This small molecule binds to this protein.
Small molecule (SMILES): CCOc1noc2cc(OCCC3CCN(c4ccc(C)nn4)CC3)ccc12

Binding-site contacts:
Ligand atom N07 contacts residue LEU101 of chain 4.A at 3.7 Å.
Ligand atom C19 contacts residue TYR145 of chain 4.A at 3.2 Å (hydrophobic).
Ligand atom O16 contacts residue ILE99 of chain 4.A at 3.6 Å.
Ligand atom C28 contacts residue TYR143 of chain 4.A at 3.4 Å (hydrophobic).
Ligand atom C28 contacts residue TYR145 of chain 4.A at 3.3 Å (hydrophobic).
Ligand atom C18 contacts residue TYR145 of chain 4.A at 3.8 Å (hydrophobic).
Ligand atom C15 contacts residue LEU182 of chain 4.A at 3.7 Å (hydrophobic).
Ligand atom C03 contacts residue ASN211 of chain 4.A at 3.1 Å.
Ligand atom C19 contacts residue LEU182 of chain 4.A at 3.6 Å (hydrophobic).
Ligand atom C17 contacts residue ILE99 of chain 4.A at 3.8 Å (hydrophobic).
Ligand atom C28 contacts residue MET144 of chain 4.A at 3.8 Å (hydrophobic).
Ligand atom C15 contacts residue ILE123 of chain 4.A at 3.6 Å (hydrophobic).
Ligand atom O26 contacts residue PHE180 of chain 4.A at 3.7 Å.
Ligand atom C18 contacts residue LEU182 of chain 4.A at 3.2 Å (hydrophobic).
Ligand atom N24 contacts residue LEU216 of chain 4.A at 3.5 Å.
Ligand atom C17 contacts residue LEU182 of chain 4.A at 3.7 Å (hydrophobic).
Ligand atom C21 contacts residue ILE123 of chain 4.A at 3.8 Å (hydrophobic).
Ligand atom C04 contacts residue MET213 of chain 4.A at 3.9 Å (hydrophobic).
Ligand atom C12 contacts residue ILE99 of chain 4.A at 3.7 Å (hydrophobic).
Ligand atom C13 contacts residue MET213 of chain 4.A at 3.4 Å (hydrophobic).
Ligand atom C18 contacts residue ILE99 of chain 4.A at 3.8 Å (hydrophobic).
Ligand atom C25 contacts residue PHE180 of chain 4.A at 3.5 Å (hydrophobic).
Ligand atom O26 contacts residue TYR145 of chain 4.A at 3.2 Å.
Ligand atom C22 contacts residue ILE123 of chain 4.A at 3.6 Å (hydrophobic).
Ligand atom C04 contacts residue ASN211 of chain 4.A at 3.4 Å.
Ligand atom N24 contacts residue PHE180 of chain 4.A at 3.6 Å.
Ligand atom C14 contacts residue SER121 of chain 4.A at 3.5 Å.
Ligand atom C09 contacts residue LEU101 of chain 4.A at 3.8 Å (hydrophobic).
Ligand atom C27 contacts residue PHE180 of chain 4.A at 3.2 Å (hydrophobic).
Ligand atom C05 contacts residue LEU101 of chain 4.A at 3.9 Å (hydrophobic).
Ligand atom C01 contacts residue THR207 of chain 4.A at 2.9 Å.
Ligand atom C28 contacts residue ALA167 of chain 4.A at 3.1 Å (hydrophobic).
Ligand atom O23 contacts residue LEU216 of chain 4.A at 3.7 Å.
Ligand atom N08 contacts residue LEU101 of chain 4.A at 3.8 Å.
Ligand atom C22 contacts residue ILE99 of chain 4.A at 3.9 Å (hydrophobic).
Ligand atom C09 contacts residue TYR191 of chain 4.A at 3.6 Å (hydrophobic).
Ligand atom N06 contacts residue LEU101 of chain 4.A at 3.2 Å.
Ligand atom C01 contacts residue TYR192 of chain 4.A at 2.9 Å (hydrophobic).
Ligand atom C10 contacts residue TYR191 of chain 4.A at 3.7 Å (hydrophobic).
Ligand atom C14 contacts residue HIS237 of chain 4.A at 3.5 Å.

Sequence of chain 4.A:
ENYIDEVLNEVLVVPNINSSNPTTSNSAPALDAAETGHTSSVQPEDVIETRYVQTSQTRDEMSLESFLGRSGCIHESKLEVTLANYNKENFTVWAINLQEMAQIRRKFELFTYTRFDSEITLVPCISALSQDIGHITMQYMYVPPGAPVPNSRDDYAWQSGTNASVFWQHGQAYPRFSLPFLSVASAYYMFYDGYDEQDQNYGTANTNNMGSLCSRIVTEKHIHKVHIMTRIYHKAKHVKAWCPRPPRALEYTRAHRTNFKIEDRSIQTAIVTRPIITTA